Binding-site contacts:
Ligand atom C10 contacts residue GLY65 of chain 1.L at 4.0 Å.
Ligand atom C14 contacts residue SER118 of chain 1.L at 4.0 Å.
Ligand atom C15 contacts residue TRP142 of chain 1.L at 4.0 Å (hydrophobic).
Ligand atom C19 contacts residue GLN119 of chain 1.L at 3.3 Å.
Ligand atom C02 contacts residue ILE90 of chain 1.L at 3.6 Å (hydrophobic).
Ligand atom C18 contacts residue TRP142 of chain 1.L at 3.7 Å (hydrophobic).
Ligand atom S05 contacts residue HIS141 of chain 1.L at 4.0 Å.
Ligand atom N08 contacts residue GLU89 of chain 1.L at 2.9 Å (salt-bridge).
Ligand atom C01 contacts residue ILE90 of chain 1.L at 3.7 Å (hydrophobic).
Ligand atom C13 contacts residue TRP142 of chain 1.L at 3.8 Å (hydrophobic).
Ligand atom S05 contacts residue TRP142 of chain 1.L at 3.5 Å.
Ligand atom N06 contacts residue GLY65 of chain 1.L at 3.9 Å.
Ligand atom C07 contacts residue TRP142 of chain 1.L at 3.8 Å (hydrophobic).
Ligand atom C04 contacts residue ILE90 of chain 1.L at 3.8 Å (hydrophobic).
Ligand atom C10 contacts residue GLU89 of chain 1.L at 4.0 Å.
Ligand atom C04 contacts residue SER118 of chain 1.L at 4.0 Å.
Ligand atom C14 contacts residue GLY116 of chain 1.L at 3.5 Å.
Ligand atom C15 contacts residue HIS141 of chain 1.L at 3.7 Å.
Ligand atom N03 contacts residue ILE90 of chain 1.L at 3.9 Å.
Ligand atom C09 contacts residue HIS141 of chain 1.L at 3.9 Å.
Ligand atom C02 contacts residue HIS141 of chain 1.L at 3.6 Å.
Ligand atom N08 contacts residue ILE90 of chain 1.L at 4.0 Å.
Ligand atom N06 contacts residue ILE90 of chain 1.L at 3.3 Å (h-bond).
Ligand atom C01 contacts residue HIS141 of chain 1.L at 3.6 Å.
Ligand atom C14 contacts residue GLU89 of chain 1.L at 4.0 Å.
Ligand atom N08 contacts residue GLY65 of chain 1.L at 3.6 Å.
Ligand atom C14 contacts residue MET88 of chain 1.L at 3.5 Å (hydrophobic).
Ligand atom N03 contacts residue HIS141 of chain 1.L at 4.0 Å.
Ligand atom C18 contacts residue HIS141 of chain 1.L at 3.6 Å.
Ligand atom C09 contacts residue SER118 of chain 1.L at 3.6 Å.
Ligand atom C14 contacts residue ILE90 of chain 1.L at 3.8 Å (hydrophobic).
Ligand atom C17 contacts residue TRP142 of chain 1.L at 4.0 Å (hydrophobic).
Ligand atom N03 contacts residue ALA117 of chain 1.L at 3.8 Å.
Ligand atom C09 contacts residue ILE90 of chain 1.L at 3.8 Å (hydrophobic).
Ligand atom C15 contacts residue ASP140 of chain 1.L at 3.9 Å.
Ligand atom N06 contacts residue GLU89 of chain 1.L at 3.5 Å (salt-bridge).
Ligand atom C19 contacts residue SER118 of chain 1.L at 3.5 Å.
Ligand atom N03 contacts residue SER118 of chain 1.L at 3.1 Å (h-bond).
Ligand atom S05 contacts residue ILE90 of chain 1.L at 4.0 Å.
Ligand atom C07 contacts residue HIS141 of chain 1.L at 3.5 Å.

Sequence of chain 1.L:
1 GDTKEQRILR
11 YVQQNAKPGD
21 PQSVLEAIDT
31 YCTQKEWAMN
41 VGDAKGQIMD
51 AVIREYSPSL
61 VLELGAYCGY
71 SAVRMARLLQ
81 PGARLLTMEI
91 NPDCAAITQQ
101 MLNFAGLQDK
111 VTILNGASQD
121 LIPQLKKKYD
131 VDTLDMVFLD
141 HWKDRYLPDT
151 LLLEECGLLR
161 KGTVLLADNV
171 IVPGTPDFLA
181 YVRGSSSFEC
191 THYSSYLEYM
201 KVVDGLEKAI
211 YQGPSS

The small molecule below binds the protein below.
Small molecule (SMILES): COc1ccc(Cc2cc(-c3sc(C)nc3C)[nH]n2)cc1